Sequence of chain 1.A:
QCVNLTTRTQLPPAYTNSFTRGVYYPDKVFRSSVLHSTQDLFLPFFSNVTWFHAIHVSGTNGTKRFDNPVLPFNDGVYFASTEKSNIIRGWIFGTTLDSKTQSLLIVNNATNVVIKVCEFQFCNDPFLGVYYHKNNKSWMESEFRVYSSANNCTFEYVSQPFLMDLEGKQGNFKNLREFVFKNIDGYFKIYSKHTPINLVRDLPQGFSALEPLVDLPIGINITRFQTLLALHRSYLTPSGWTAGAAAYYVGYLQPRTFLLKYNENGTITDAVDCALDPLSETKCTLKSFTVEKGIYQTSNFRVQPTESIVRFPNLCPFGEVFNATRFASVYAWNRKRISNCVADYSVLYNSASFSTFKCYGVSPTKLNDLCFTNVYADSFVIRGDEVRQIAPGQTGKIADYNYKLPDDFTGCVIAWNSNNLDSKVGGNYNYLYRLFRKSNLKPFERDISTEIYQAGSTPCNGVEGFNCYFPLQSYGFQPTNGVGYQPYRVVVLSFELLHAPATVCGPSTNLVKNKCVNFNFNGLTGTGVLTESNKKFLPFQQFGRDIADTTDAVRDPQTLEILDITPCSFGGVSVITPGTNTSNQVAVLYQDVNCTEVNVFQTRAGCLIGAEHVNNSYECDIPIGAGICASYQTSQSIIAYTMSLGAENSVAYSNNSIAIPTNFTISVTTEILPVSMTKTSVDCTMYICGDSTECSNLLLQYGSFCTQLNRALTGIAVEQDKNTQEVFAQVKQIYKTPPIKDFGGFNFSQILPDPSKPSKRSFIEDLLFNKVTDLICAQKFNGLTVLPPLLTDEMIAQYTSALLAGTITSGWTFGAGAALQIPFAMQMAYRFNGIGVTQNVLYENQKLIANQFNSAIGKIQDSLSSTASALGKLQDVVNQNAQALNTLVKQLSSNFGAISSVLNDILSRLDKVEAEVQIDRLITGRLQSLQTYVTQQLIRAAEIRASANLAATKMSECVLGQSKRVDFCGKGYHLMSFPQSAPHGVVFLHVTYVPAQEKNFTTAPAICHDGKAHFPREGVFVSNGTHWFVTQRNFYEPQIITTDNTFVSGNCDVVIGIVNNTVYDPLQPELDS

A small-molecule ligand and the protein it binds are described below.
Small molecule (SMILES): CC(=O)N[C@@H]1[C@@H](O)[C@H](O)[C@@H](CO)O[C@H]1O

Binding-site contacts:
Ligand atom O7 contacts residue ASN1134 of chain 1.A at 3.0 Å (h-bond).
Ligand atom C3 contacts residue ASN1134 of chain 1.A at 3.8 Å.
Ligand atom N2 contacts residue ASN1134 of chain 1.A at 2.9 Å (h-bond).
Ligand atom C2 contacts residue ASN1134 of chain 1.A at 2.5 Å.
Ligand atom C5 contacts residue ASN1134 of chain 1.A at 3.7 Å.
Ligand atom O5 contacts residue ASN1134 of chain 1.A at 2.4 Å (h-bond).
Ligand atom C7 contacts residue ASN1134 of chain 1.A at 3.3 Å.
Ligand atom C4 contacts residue ASN1134 of chain 1.A at 4.2 Å.
Ligand atom C1 contacts residue ASN1134 of chain 1.A at 1.4 Å.